Binding-site contacts:
Ligand atom O5 contacts residue ASN164 of chain 1.A at 2.3 Å (h-bond).
Ligand atom C7 contacts residue ASN164 of chain 1.A at 3.6 Å.
Ligand atom C4 contacts residue ASN164 of chain 1.A at 4.2 Å.
Ligand atom C8 contacts residue ASP165 of chain 1.A at 3.7 Å.
Ligand atom C5 contacts residue ASN164 of chain 1.A at 3.4 Å.
Ligand atom O7 contacts residue ASN164 of chain 1.A at 4.1 Å.
Ligand atom C7 contacts residue ASP165 of chain 1.A at 4.5 Å.
Ligand atom N2 contacts residue ASP165 of chain 1.A at 4.2 Å.
Ligand atom C2 contacts residue ASN164 of chain 1.A at 2.5 Å.
Ligand atom C1 contacts residue ASN164 of chain 1.A at 1.3 Å.
Ligand atom N2 contacts residue ASN164 of chain 1.A at 2.8 Å (h-bond).
Ligand atom C3 contacts residue ASN164 of chain 1.A at 3.7 Å.

Sequence of chain 1.A:
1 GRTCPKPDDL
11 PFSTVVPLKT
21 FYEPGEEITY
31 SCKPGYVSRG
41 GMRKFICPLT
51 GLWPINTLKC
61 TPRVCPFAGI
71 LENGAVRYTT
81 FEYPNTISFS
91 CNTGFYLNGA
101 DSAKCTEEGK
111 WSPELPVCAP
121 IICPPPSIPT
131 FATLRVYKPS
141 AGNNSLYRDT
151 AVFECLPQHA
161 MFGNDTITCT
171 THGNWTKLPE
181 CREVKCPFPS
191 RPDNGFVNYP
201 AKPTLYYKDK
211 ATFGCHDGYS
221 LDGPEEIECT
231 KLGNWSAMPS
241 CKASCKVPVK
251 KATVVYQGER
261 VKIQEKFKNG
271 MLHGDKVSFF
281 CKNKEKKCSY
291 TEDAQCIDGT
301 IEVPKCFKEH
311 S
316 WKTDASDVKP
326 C

The small molecule below binds the protein below.
Small molecule (SMILES): CC(=O)N[C@H]1[C@H](O[C@H]2[C@H](O)[C@@H](NC(C)=O)CO[C@@H]2CO)O[C@H](CO)[C@@H](O)[C@@H]1O